Binding-site contacts:
Ligand atom C3 contacts residue ASN278 of chain 1.C at 3.9 Å.
Ligand atom C5 contacts residue ASN278 of chain 1.C at 3.8 Å.
Ligand atom O5 contacts residue ASN281 of chain 1.C at 4.0 Å.
Ligand atom C4 contacts residue ASN278 of chain 1.C at 4.3 Å.
Ligand atom O5 contacts residue THR280 of chain 1.C at 3.9 Å.
Ligand atom C6 contacts residue THR280 of chain 1.C at 4.0 Å.
Ligand atom C1 contacts residue ASN278 of chain 1.C at 1.5 Å.
Ligand atom C1 contacts residue THR280 of chain 1.C at 4.0 Å.
Ligand atom O5 contacts residue ASN278 of chain 1.C at 2.5 Å (h-bond).
Ligand atom N2 contacts residue ASN278 of chain 1.C at 2.9 Å (h-bond).
Ligand atom C2 contacts residue ASN278 of chain 1.C at 2.5 Å.
Ligand atom O7 contacts residue ASN278 of chain 1.C at 4.1 Å.
Ligand atom O6 contacts residue THR280 of chain 1.C at 4.5 Å.
Ligand atom C5 contacts residue THR280 of chain 1.C at 4.0 Å.
Ligand atom C7 contacts residue ASN278 of chain 1.C at 3.7 Å.
Ligand atom C1 contacts residue ASN281 of chain 1.C at 4.4 Å.

A small-molecule ligand and the protein it binds are described below.
Small molecule (SMILES): CC(=O)N[C@@H]1[C@@H](O)[C@H](O)[C@@H](CO)O[C@H]1O

Sequence of chain 1.C:
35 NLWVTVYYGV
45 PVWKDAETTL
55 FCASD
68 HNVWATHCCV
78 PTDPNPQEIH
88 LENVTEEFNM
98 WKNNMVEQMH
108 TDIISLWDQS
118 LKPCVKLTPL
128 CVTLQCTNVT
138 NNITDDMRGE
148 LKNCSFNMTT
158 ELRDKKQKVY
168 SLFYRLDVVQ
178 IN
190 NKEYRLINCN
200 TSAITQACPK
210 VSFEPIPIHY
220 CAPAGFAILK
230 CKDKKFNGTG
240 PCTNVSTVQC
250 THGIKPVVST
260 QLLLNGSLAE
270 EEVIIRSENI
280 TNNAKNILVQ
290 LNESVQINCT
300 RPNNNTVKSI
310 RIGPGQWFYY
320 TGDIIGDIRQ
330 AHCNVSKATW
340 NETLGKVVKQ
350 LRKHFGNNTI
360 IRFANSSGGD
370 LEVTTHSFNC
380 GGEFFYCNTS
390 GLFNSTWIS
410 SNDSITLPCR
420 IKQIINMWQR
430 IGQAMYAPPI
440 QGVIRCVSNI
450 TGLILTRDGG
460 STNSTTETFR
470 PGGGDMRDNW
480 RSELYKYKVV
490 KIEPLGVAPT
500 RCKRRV